Sequence of chain 1.E:
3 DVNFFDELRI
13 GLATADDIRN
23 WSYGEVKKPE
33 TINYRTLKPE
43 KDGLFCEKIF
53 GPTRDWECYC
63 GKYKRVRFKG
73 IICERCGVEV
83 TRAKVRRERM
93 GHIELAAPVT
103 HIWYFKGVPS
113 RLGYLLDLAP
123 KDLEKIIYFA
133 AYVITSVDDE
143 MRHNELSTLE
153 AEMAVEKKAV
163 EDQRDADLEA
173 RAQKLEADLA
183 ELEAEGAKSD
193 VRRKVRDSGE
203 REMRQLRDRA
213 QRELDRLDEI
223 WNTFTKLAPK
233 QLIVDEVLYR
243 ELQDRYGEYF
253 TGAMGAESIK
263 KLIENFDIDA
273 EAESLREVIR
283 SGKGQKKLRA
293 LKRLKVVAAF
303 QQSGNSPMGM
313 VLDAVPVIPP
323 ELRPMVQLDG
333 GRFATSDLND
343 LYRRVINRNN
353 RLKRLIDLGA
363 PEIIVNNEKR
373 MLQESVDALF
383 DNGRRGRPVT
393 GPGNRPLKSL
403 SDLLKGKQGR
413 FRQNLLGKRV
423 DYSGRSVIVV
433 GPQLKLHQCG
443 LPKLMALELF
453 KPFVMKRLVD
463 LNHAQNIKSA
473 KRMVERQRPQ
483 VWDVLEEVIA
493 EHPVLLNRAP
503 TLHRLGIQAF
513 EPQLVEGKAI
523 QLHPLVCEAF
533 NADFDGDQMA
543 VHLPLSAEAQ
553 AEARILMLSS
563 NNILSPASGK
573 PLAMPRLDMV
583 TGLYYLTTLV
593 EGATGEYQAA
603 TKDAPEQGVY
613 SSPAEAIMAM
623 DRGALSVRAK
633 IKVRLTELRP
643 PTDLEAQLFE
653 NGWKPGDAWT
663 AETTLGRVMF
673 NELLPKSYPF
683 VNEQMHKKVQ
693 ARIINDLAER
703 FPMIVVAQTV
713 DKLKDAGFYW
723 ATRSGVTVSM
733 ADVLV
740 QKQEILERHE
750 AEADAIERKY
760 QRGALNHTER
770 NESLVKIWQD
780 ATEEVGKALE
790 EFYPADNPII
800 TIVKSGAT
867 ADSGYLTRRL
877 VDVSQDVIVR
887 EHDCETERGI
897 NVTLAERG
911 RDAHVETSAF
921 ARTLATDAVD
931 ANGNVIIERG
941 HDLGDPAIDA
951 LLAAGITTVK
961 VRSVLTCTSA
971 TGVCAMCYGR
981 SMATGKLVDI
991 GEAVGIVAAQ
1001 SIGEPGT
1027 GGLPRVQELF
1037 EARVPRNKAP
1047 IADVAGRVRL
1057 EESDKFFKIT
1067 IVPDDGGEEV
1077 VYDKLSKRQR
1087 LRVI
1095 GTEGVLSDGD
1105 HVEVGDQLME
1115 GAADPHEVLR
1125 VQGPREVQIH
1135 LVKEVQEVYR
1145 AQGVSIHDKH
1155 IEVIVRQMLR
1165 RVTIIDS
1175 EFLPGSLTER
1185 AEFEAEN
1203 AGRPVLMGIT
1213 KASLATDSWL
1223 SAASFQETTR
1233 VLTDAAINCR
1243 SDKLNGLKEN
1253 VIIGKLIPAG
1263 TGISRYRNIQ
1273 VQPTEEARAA

This protein binds this small molecule.
Small molecule (SMILES): N[C@@H](CCC(=O)O)C(=O)O

Binding-site contacts:
Ligand atom CA contacts residue ILE1265 of chain 1.E at 4.1 Å (hydrophobic).
Ligand atom CA contacts residue ARG886 of chain 1.E at 3.4 Å.
Ligand atom O contacts residue PRO1260 of chain 1.E at 3.3 Å.
Ligand atom CB contacts residue ARG886 of chain 1.E at 3.0 Å.
Ligand atom C contacts residue GLY1264 of chain 1.E at 4.0 Å.
Ligand atom O contacts residue GLY1264 of chain 1.E at 4.5 Å.
Ligand atom OE2 contacts residue SER1266 of chain 1.E at 4.1 Å.
Ligand atom OE1 contacts residue ARG1267 of chain 1.E at 3.7 Å.
Ligand atom OE1 contacts residue ARG886 of chain 1.E at 2.3 Å (salt-bridge).
Ligand atom OE2 contacts residue ARG886 of chain 1.E at 4.1 Å.
Ligand atom C contacts residue ARG886 of chain 1.E at 2.9 Å.
Ligand atom OE2 contacts residue ILE1265 of chain 1.E at 4.4 Å.
Ligand atom O contacts residue ARG886 of chain 1.E at 2.7 Å (salt-bridge).
Ligand atom CG contacts residue ARG886 of chain 1.E at 3.2 Å.
Ligand atom O contacts residue SER1266 of chain 1.E at 4.3 Å.
Ligand atom CD contacts residue ARG886 of chain 1.E at 3.0 Å.
Ligand atom CG contacts residue SER1266 of chain 1.E at 3.0 Å.
Ligand atom CD contacts residue ARG1267 of chain 1.E at 3.9 Å.
Ligand atom OE1 contacts residue ILE1265 of chain 1.E at 3.7 Å.
Ligand atom CD contacts residue SER1266 of chain 1.E at 4.2 Å.
Ligand atom CG contacts residue ARG1267 of chain 1.E at 3.7 Å.
Ligand atom N contacts residue ARG886 of chain 1.E at 4.1 Å.
Ligand atom CB contacts residue ILE1265 of chain 1.E at 4.4 Å (hydrophobic).
Ligand atom C contacts residue ILE1265 of chain 1.E at 3.5 Å (hydrophobic).
Ligand atom OE2 contacts residue ARG1267 of chain 1.E at 3.6 Å.
Ligand atom CA contacts residue SER1266 of chain 1.E at 2.9 Å.
Ligand atom C contacts residue ARG1269 of chain 1.E at 4.3 Å.
Ligand atom C contacts residue SER1266 of chain 1.E at 3.1 Å.
Ligand atom N contacts residue SER1266 of chain 1.E at 3.7 Å.
Ligand atom CA contacts residue ARG1269 of chain 1.E at 4.2 Å.
Ligand atom CD contacts residue ILE1265 of chain 1.E at 3.5 Å (hydrophobic).
Ligand atom C contacts residue PRO1260 of chain 1.E at 4.3 Å (hydrophobic).
Ligand atom CB contacts residue SER1266 of chain 1.E at 3.2 Å.
Ligand atom CG contacts residue ILE1265 of chain 1.E at 3.0 Å (hydrophobic).
Ligand atom O contacts residue ILE1265 of chain 1.E at 4.3 Å.